Binding-site contacts:
Ligand atom N contacts residue GLU191 of chain 1.B at 2.8 Å (salt-bridge).
Ligand atom O contacts residue ALA142 of chain 1.B at 4.3 Å.
Ligand atom O contacts residue ALA91 of chain 1.B at 2.9 Å (h-bond).
Ligand atom CA contacts residue PRO89 of chain 1.B at 3.9 Å (hydrophobic).
Ligand atom C contacts residue ALA142 of chain 1.B at 3.8 Å (hydrophobic).
Ligand atom O contacts residue ARG96 of chain 1.B at 2.9 Å (salt-bridge).
Ligand atom N contacts residue TYR217 of chain 1.B at 4.0 Å.
Ligand atom CB contacts residue GLU191 of chain 1.B at 4.2 Å.
Ligand atom OXT contacts residue GLY141 of chain 1.B at 3.5 Å.
Ligand atom CD contacts residue ALA142 of chain 1.B at 4.3 Å (hydrophobic).
Ligand atom CB contacts residue ALA142 of chain 1.B at 4.5 Å (hydrophobic).
Ligand atom CD contacts residue GLU191 of chain 1.B at 4.0 Å.
Ligand atom O contacts residue TYR61 of chain 1.B at 3.4 Å.
Ligand atom OE2 contacts residue THR143 of chain 1.B at 2.8 Å (h-bond).
Ligand atom OE1 contacts residue THR143 of chain 1.B at 3.0 Å (h-bond).
Ligand atom C contacts residue ALA91 of chain 1.B at 4.0 Å (hydrophobic).
Ligand atom CA contacts residue TYR61 of chain 1.B at 3.9 Å (hydrophobic).
Ligand atom C contacts residue GLU191 of chain 1.B at 4.2 Å.
Ligand atom OE2 contacts residue MET190 of chain 1.B at 4.3 Å.
Ligand atom CA contacts residue GLU191 of chain 1.B at 3.2 Å.
Ligand atom C contacts residue PRO89 of chain 1.B at 4.1 Å (hydrophobic).
Ligand atom CG contacts residue GLU191 of chain 1.B at 3.8 Å.
Ligand atom CB contacts residue TYR61 of chain 1.B at 3.7 Å (hydrophobic).
Ligand atom OE1 contacts residue GLY141 of chain 1.B at 3.6 Å.
Ligand atom N contacts residue ALA91 of chain 1.B at 4.3 Å.
Ligand atom OXT contacts residue TYR61 of chain 1.B at 3.4 Å.
Ligand atom O contacts residue PRO89 of chain 1.B at 3.5 Å (h-bond).
Ligand atom OE1 contacts residue GLU191 of chain 1.B at 4.3 Å.
Ligand atom CG contacts residue ASN174 of chain 1.B at 4.0 Å.
Ligand atom CA contacts residue ALA142 of chain 1.B at 4.2 Å (hydrophobic).
Ligand atom OE1 contacts residue ALA142 of chain 1.B at 3.1 Å (h-bond).
Ligand atom C contacts residue ARG96 of chain 1.B at 3.5 Å.
Ligand atom N contacts residue TYR61 of chain 1.B at 3.8 Å.
Ligand atom C contacts residue TYR61 of chain 1.B at 3.5 Å (hydrophobic).
Ligand atom OE2 contacts residue GLU191 of chain 1.B at 3.9 Å.
Ligand atom OXT contacts residue ALA142 of chain 1.B at 2.9 Å (h-bond).
Ligand atom OXT contacts residue ARG96 of chain 1.B at 2.7 Å (salt-bridge).
Ligand atom O contacts residue LEU90 of chain 1.B at 3.5 Å.
Ligand atom CD contacts residue THR143 of chain 1.B at 3.4 Å.
Ligand atom N contacts residue PRO89 of chain 1.B at 2.7 Å (h-bond).

The small molecule below binds the protein below.
Small molecule (SMILES): N[C@@H](CCC(=O)O)C(=O)O

Sequence of chain 1.B:
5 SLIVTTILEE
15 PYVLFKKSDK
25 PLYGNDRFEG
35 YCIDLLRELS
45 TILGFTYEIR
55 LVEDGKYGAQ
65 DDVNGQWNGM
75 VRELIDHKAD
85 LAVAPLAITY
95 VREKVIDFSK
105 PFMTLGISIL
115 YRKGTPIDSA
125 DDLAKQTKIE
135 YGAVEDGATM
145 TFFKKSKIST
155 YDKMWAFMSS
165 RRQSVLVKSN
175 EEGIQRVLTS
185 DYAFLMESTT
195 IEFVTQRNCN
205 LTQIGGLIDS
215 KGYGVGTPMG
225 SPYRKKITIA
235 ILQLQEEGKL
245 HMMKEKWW